This protein binds this small molecule.
Small molecule (SMILES): CC(=O)N[C@H]1[C@H](O[C@H]2[C@H](O)[C@@H](NC(C)=O)CO[C@@H]2CO)O[C@H](CO)[C@@H](O)[C@@H]1O

Binding-site contacts:
Ligand atom C7 contacts residue ASN65 of chain 3.A at 3.0 Å.
Ligand atom O5 contacts residue ASN65 of chain 3.A at 2.4 Å (h-bond).
Ligand atom N2 contacts residue ASN65 of chain 3.A at 2.8 Å (h-bond).
Ligand atom C4 contacts residue TRP357 of chain 3.A at 4.3 Å (hydrophobic).
Ligand atom O4 contacts residue TRP357 of chain 3.A at 3.9 Å.
Ligand atom C5 contacts residue ASN65 of chain 3.A at 3.6 Å.
Ligand atom C2 contacts residue ASN65 of chain 3.A at 2.5 Å.
Ligand atom N2 contacts residue TRP357 of chain 3.A at 3.8 Å.
Ligand atom O7 contacts residue TRP357 of chain 3.A at 3.7 Å.
Ligand atom O3 contacts residue TRP357 of chain 3.A at 4.2 Å.
Ligand atom C8 contacts residue ASN65 of chain 3.A at 2.7 Å.
Ligand atom C2 contacts residue TRP357 of chain 3.A at 4.4 Å (hydrophobic).
Ligand atom C7 contacts residue TRP357 of chain 3.A at 4.3 Å (hydrophobic).
Ligand atom O5 contacts residue TRP357 of chain 3.A at 4.3 Å.
Ligand atom C3 contacts residue TRP357 of chain 3.A at 3.9 Å (hydrophobic).
Ligand atom C8 contacts residue TYR386 of chain 2.A at 3.9 Å (hydrophobic).
Ligand atom O7 contacts residue ASN65 of chain 3.A at 4.0 Å.
Ligand atom C1 contacts residue TRP357 of chain 3.A at 3.8 Å (hydrophobic).
Ligand atom C1 contacts residue ASN65 of chain 3.A at 1.4 Å.
Ligand atom C3 contacts residue ASN65 of chain 3.A at 3.8 Å.
Ligand atom C4 contacts residue ASN65 of chain 3.A at 4.2 Å.
Ligand atom C5 contacts residue TRP357 of chain 3.A at 3.8 Å (hydrophobic).

Sequence of chain 2.A:
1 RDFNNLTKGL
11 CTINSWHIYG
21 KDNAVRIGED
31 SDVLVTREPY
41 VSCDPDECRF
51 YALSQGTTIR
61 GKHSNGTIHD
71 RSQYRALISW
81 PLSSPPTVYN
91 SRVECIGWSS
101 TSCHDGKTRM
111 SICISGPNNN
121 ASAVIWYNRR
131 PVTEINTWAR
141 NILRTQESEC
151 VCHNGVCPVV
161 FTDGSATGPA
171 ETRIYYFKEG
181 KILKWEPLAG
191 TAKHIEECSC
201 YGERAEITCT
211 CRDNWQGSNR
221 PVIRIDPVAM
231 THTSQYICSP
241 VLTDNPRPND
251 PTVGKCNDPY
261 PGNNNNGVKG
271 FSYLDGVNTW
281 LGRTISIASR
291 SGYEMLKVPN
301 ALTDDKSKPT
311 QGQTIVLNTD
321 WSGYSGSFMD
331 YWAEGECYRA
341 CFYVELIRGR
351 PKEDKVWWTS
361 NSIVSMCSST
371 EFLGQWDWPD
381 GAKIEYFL

Sequence of chain 3.A:
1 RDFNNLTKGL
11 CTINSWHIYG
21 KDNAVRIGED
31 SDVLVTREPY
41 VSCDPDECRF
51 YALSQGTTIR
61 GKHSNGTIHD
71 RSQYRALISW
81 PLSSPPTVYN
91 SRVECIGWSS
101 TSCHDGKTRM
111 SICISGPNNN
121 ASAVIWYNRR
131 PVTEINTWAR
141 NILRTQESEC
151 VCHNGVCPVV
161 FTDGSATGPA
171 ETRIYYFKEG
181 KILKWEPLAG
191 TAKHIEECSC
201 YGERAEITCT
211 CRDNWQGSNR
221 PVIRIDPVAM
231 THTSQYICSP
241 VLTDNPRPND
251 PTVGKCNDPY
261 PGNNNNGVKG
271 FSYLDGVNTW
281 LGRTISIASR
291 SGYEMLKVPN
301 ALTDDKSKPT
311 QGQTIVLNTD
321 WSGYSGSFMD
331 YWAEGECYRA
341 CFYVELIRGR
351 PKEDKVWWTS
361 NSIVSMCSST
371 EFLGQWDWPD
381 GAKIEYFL